Sequence of chain 1.A:
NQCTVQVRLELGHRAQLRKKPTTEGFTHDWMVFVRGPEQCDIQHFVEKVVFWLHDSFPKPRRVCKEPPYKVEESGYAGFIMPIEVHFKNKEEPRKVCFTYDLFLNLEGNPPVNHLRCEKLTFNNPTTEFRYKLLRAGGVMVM

Binding-site contacts:
Ligand atom N1 contacts residue PHE59 of chain 1.A at 3.9 Å.
Ligand atom C4 contacts residue HIS56 of chain 1.A at 3.9 Å.
Ligand atom C19 contacts residue ALA79 of chain 1.A at 3.7 Å (hydrophobic).
Ligand atom C10 contacts residue TYR78 of chain 1.A at 3.5 Å (hydrophobic).
Ligand atom C contacts residue GLY80 of chain 1.A at 3.4 Å.
Ligand atom C10 contacts residue SER58 of chain 1.A at 3.9 Å.
Ligand atom C12 contacts residue PHE28 of chain 1.A at 3.5 Å (hydrophobic).
Ligand atom C7 contacts residue SER58 of chain 1.A at 3.7 Å.
Ligand atom C11 contacts residue GLY77 of chain 1.A at 3.8 Å.
Ligand atom C16 contacts residue PRO60 of chain 1.A at 3.9 Å (hydrophobic).
Ligand atom C8 contacts residue ALA79 of chain 1.A at 3.9 Å (hydrophobic).
Ligand atom N3 contacts residue PHE28 of chain 1.A at 3.1 Å.
Ligand atom C11 contacts residue SER76 of chain 1.A at 3.6 Å.
Ligand atom C20 contacts residue HIS56 of chain 1.A at 3.8 Å.
Ligand atom O contacts residue TYR78 of chain 1.A at 2.9 Å (h-bond).
Ligand atom N2 contacts residue TYR78 of chain 1.A at 3.7 Å.
Ligand atom C13 contacts residue TYR78 of chain 1.A at 3.3 Å (hydrophobic).
Ligand atom C11 contacts residue PHE28 of chain 1.A at 3.5 Å (hydrophobic).
Ligand atom C9 contacts residue ALA79 of chain 1.A at 3.5 Å (hydrophobic).
Ligand atom C9 contacts residue SER58 of chain 1.A at 3.6 Å.
Ligand atom N1 contacts residue TYR78 of chain 1.A at 3.8 Å.
Ligand atom C19 contacts residue GLY80 of chain 1.A at 3.4 Å.
Ligand atom C12 contacts residue PHE59 of chain 1.A at 3.3 Å (hydrophobic).
Ligand atom N2 contacts residue SER58 of chain 1.A at 3.9 Å.
Ligand atom N1 contacts residue SER58 of chain 1.A at 2.9 Å (h-bond).
Ligand atom C11 contacts residue PHE59 of chain 1.A at 3.4 Å (hydrophobic).
Ligand atom C8 contacts residue SER58 of chain 1.A at 3.8 Å.
Ligand atom N4 contacts residue PHE28 of chain 1.A at 3.7 Å.
Ligand atom C6 contacts residue HIS56 of chain 1.A at 3.8 Å.
Ligand atom C14 contacts residue SER58 of chain 1.A at 3.0 Å.
Ligand atom C5 contacts residue HIS56 of chain 1.A at 3.7 Å.
Ligand atom C10 contacts residue PHE59 of chain 1.A at 3.8 Å (hydrophobic).
Ligand atom O contacts residue GLY77 of chain 1.A at 3.1 Å.
Ligand atom N4 contacts residue PRO60 of chain 1.A at 3.7 Å.
Ligand atom C15 contacts residue PHE28 of chain 1.A at 3.2 Å (hydrophobic).
Ligand atom C7 contacts residue TYR78 of chain 1.A at 3.7 Å (hydrophobic).
Ligand atom N2 contacts residue PHE59 of chain 1.A at 3.8 Å.
Ligand atom C20 contacts residue GLY80 of chain 1.A at 3.5 Å.
Ligand atom C13 contacts residue SER58 of chain 1.A at 3.8 Å.
Ligand atom N5 contacts residue PHE28 of chain 1.A at 3.6 Å.

A small-molecule ligand and the protein it binds are described below.
Small molecule (SMILES): CCN(CC)Cc1ccc(CNC(=O)N2CCN(c3ncccn3)CC2)cc1